Sequence of chain 1.A:
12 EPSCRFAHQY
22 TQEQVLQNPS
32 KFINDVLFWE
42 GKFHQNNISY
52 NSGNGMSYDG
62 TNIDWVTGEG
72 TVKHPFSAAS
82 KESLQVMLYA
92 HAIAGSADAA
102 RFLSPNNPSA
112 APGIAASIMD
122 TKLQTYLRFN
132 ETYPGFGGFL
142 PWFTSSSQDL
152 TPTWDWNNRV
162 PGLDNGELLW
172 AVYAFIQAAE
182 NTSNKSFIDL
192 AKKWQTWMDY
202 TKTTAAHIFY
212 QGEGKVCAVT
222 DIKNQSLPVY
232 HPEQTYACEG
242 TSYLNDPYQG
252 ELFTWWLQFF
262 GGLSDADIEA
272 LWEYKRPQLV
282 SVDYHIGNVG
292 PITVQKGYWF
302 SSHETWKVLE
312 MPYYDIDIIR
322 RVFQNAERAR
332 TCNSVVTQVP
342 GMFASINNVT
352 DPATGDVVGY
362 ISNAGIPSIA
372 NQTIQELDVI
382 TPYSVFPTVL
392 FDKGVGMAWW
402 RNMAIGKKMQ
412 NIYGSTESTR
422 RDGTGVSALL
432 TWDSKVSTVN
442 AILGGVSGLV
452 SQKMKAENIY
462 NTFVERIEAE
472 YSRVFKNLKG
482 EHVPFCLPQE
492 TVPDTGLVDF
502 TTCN

This protein binds this small molecule.
Small molecule (SMILES): OC[C@H]1O[C@@H](O[C@H]2[C@H](O[C@H]3[C@H](O[C@H]4[C@H](O[C@@H]5[C@@H](O)[C@H](O)[C@@H](CO)O[C@H]5O)O[C@H](CO)[C@@H](O)[C@@H]4O)O[C@H](CO)[C@@H](O)[C@@H]3O)O[C@H](CO)[C@@H](O)[C@@H]2O)[C@H](O)[C@@H](O)[C@@H]1O

Binding-site contacts:
Ligand atom C4 contacts residue SER363 of chain 1.A at 3.5 Å.
Ligand atom O6 contacts residue TRP307 of chain 1.A at 3.0 Å.
Ligand atom C4 contacts residue ASP165 of chain 1.A at 3.3 Å.
Ligand atom O6 contacts residue GLU168 of chain 1.A at 2.7 Å (salt-bridge).
Ligand atom O3 contacts residue GLN250 of chain 1.A at 2.7 Å (h-bond).
Ligand atom O6 contacts residue SER363 of chain 1.A at 2.7 Å (h-bond).
Ligand atom O6 contacts residue TRP300 of chain 1.A at 3.5 Å.
Ligand atom O6 contacts residue LYS82 of chain 1.A at 3.1 Å (salt-bridge).
Ligand atom C4 contacts residue LYS82 of chain 1.A at 3.5 Å.
Ligand atom O6 contacts residue ASP60 of chain 1.A at 2.6 Å (salt-bridge).
Ligand atom O3 contacts residue HIS304 of chain 1.A at 3.1 Å (h-bond).
Ligand atom O6 contacts residue VAL220 of chain 1.A at 3.3 Å.
Ligand atom C6 contacts residue GLN250 of chain 1.A at 3.4 Å.
Ligand atom C3 contacts residue ASP165 of chain 1.A at 3.1 Å.
Ligand atom O4 contacts residue GLN250 of chain 1.A at 2.8 Å (h-bond).
Ligand atom O4 contacts residue ASP60 of chain 1.A at 2.6 Å (salt-bridge).
Ligand atom O4 contacts residue SER81 of chain 1.A at 3.3 Å.
Ligand atom O6 contacts residue ASP247 of chain 1.A at 2.7 Å (salt-bridge).
Ligand atom O4 contacts residue ASP165 of chain 1.A at 2.5 Å (salt-bridge).
Ligand atom C5 contacts residue TYR361 of chain 1.A at 3.5 Å (hydrophobic).
Ligand atom C6 contacts residue GLU168 of chain 1.A at 3.5 Å.
Ligand atom O4 contacts residue ASN348 of chain 1.A at 3.0 Å (h-bond).
Ligand atom C4 contacts residue GLN250 of chain 1.A at 3.5 Å.
Ligand atom C6 contacts residue ASP247 of chain 1.A at 3.6 Å.
Ligand atom C4 contacts residue ASP434 of chain 1.A at 3.3 Å.
Ligand atom O4 contacts residue HIS304 of chain 1.A at 3.3 Å (h-bond).
Ligand atom O3 contacts residue PHE77 of chain 1.A at 3.3 Å.
Ligand atom O4 contacts residue ASP434 of chain 1.A at 2.6 Å (salt-bridge).
Ligand atom O5 contacts residue HIS304 of chain 1.A at 3.3 Å.
Ligand atom C3 contacts residue ASP434 of chain 1.A at 3.4 Å.
Ligand atom O4 contacts residue LYS82 of chain 1.A at 2.7 Å (salt-bridge).
Ligand atom O3 contacts residue TRP143 of chain 1.A at 3.3 Å.
Ligand atom O4 contacts residue PRO162 of chain 1.A at 3.3 Å.
Ligand atom C4 contacts residue ASP60 of chain 1.A at 3.3 Å.
Ligand atom O6 contacts residue ASP434 of chain 1.A at 3.4 Å (salt-bridge).
Ligand atom C6 contacts residue TYR299 of chain 1.A at 3.5 Å (hydrophobic).
Ligand atom O3 contacts residue LYS82 of chain 1.A at 2.8 Å (salt-bridge).
Ligand atom O4 contacts residue TRP143 of chain 1.A at 3.1 Å (h-bond).
Ligand atom O6 contacts residue GLN250 of chain 1.A at 2.9 Å (h-bond).
Ligand atom O3 contacts residue ASP165 of chain 1.A at 2.5 Å (salt-bridge).